A small-molecule ligand and the protein it binds are described below.
Small molecule (SMILES): O=C1C=CC2=C(C1)Oc1cc(O)ccc1C2c1ccc(NC(=S)NCCO[C@H]2O[C@H](CO)[C@H](O)[C@H](O)[C@H]2O)cc1C(=O)O

Sequence of chain 1.D:
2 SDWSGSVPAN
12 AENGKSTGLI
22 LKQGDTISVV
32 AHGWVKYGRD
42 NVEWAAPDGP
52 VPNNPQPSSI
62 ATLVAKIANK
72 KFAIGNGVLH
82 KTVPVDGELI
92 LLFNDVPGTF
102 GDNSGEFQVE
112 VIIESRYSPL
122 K

Binding-site contacts:
Ligand atom O17 contacts residue GLN57 of chain 1.D at 3.5 Å (h-bond).
Ligand atom O09 contacts residue GLU44 of chain 1.D at 2.8 Å (salt-bridge).
Ligand atom C12 contacts residue THR100 of chain 1.D at 3.4 Å.
Ligand atom C08 contacts residue TYR38 of chain 1.D at 3.4 Å (hydrophobic).
Ligand atom C10 contacts residue TYR38 of chain 1.D at 3.7 Å (hydrophobic).
Ligand atom C25 contacts residue THR100 of chain 1.D at 4.0 Å.
Ligand atom O16 contacts residue VAL97 of chain 1.D at 3.7 Å.
Ligand atom O13 contacts residue CA1 of chain 1.O at 2.4 Å.
Ligand atom C08 contacts residue ASP103 of chain 1.D at 3.8 Å.
Ligand atom C08 contacts residue CA1 of chain 1.O at 4.0 Å.
Ligand atom O16 contacts residue PRO58 of chain 1.D at 3.9 Å.
Ligand atom C15 contacts residue ASP96 of chain 1.D at 3.4 Å.
Ligand atom C15 contacts residue VAL97 of chain 1.D at 3.6 Å (hydrophobic).
Ligand atom O06 contacts residue GLU44 of chain 1.D at 3.8 Å.
Ligand atom C08 contacts residue GLU44 of chain 1.D at 3.3 Å.
Ligand atom C07 contacts residue GLU44 of chain 1.D at 3.2 Å.
Ligand atom C05 contacts residue GLN57 of chain 1.D at 3.3 Å.
Ligand atom O13 contacts residue TYR38 of chain 1.D at 3.0 Å (h-bond).
Ligand atom O13 contacts residue ASP96 of chain 1.D at 2.7 Å (salt-bridge).
Ligand atom O13 contacts residue THR100 of chain 1.D at 3.5 Å (h-bond).
Ligand atom C10 contacts residue THR100 of chain 1.D at 4.0 Å.
Ligand atom O11 contacts residue CA1 of chain 1.O at 2.5 Å.
Ligand atom C10 contacts residue CA1 of chain 1.O at 3.4 Å.
Ligand atom O16 contacts residue GLN57 of chain 1.D at 2.9 Å (h-bond).
Ligand atom C12 contacts residue TYR38 of chain 1.D at 4.0 Å (hydrophobic).
Ligand atom C12 contacts residue ASP96 of chain 1.D at 3.5 Å.
Ligand atom O11 contacts residue TYR38 of chain 1.D at 3.3 Å (h-bond).
Ligand atom O11 contacts residue THR100 of chain 1.D at 3.5 Å.
Ligand atom O09 contacts residue ASP103 of chain 1.D at 3.4 Å (salt-bridge).
Ligand atom C14 contacts residue ASP96 of chain 1.D at 4.1 Å.
Ligand atom C15 contacts residue GLN57 of chain 1.D at 3.9 Å.
Ligand atom C04 contacts residue GLN57 of chain 1.D at 3.9 Å.
Ligand atom O09 contacts residue TYR38 of chain 1.D at 4.1 Å.
Ligand atom C10 contacts residue ASP103 of chain 1.D at 3.6 Å.
Ligand atom O17 contacts residue TYR38 of chain 1.D at 3.4 Å.
Ligand atom C07 contacts residue TYR38 of chain 1.D at 3.8 Å (hydrophobic).
Ligand atom C12 contacts residue CA1 of chain 1.O at 3.3 Å.
Ligand atom O16 contacts residue ILE61 of chain 1.D at 3.6 Å.
Ligand atom C15 contacts residue ILE61 of chain 1.D at 3.6 Å (hydrophobic).
Ligand atom O11 contacts residue ASP103 of chain 1.D at 2.5 Å (salt-bridge).